Sequence of chain 1.A:
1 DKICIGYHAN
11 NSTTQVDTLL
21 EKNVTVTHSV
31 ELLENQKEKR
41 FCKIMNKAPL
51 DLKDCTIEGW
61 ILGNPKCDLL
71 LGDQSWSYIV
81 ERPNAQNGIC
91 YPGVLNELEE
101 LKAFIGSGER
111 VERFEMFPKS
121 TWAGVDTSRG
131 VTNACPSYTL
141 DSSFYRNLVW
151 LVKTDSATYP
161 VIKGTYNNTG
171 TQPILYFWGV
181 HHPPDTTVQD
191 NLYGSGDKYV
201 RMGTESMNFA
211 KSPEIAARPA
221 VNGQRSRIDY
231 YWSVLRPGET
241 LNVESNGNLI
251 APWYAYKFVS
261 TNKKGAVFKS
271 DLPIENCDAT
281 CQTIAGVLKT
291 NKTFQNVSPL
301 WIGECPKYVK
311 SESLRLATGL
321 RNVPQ

Binding-site contacts:
Ligand atom C7 contacts residue ASN167 of chain 1.A at 3.2 Å.
Ligand atom C7 contacts residue THR240 of chain 1.A at 3.8 Å.
Ligand atom C5 contacts residue ASN167 of chain 1.A at 3.7 Å.
Ligand atom C3 contacts residue ASN167 of chain 1.A at 3.8 Å.
Ligand atom O7 contacts residue THR240 of chain 1.A at 4.2 Å.
Ligand atom O5 contacts residue THR169 of chain 1.A at 3.9 Å.
Ligand atom C2 contacts residue ASN167 of chain 1.A at 2.6 Å.
Ligand atom N2 contacts residue ASN167 of chain 1.A at 3.1 Å (h-bond).
Ligand atom C8 contacts residue ASN167 of chain 1.A at 4.5 Å.
Ligand atom C1 contacts residue ASN167 of chain 1.A at 1.4 Å.
Ligand atom C4 contacts residue ASN167 of chain 1.A at 4.3 Å.
Ligand atom O5 contacts residue ASN167 of chain 1.A at 2.3 Å (h-bond).
Ligand atom C8 contacts residue THR240 of chain 1.A at 3.5 Å.
Ligand atom O7 contacts residue ASN167 of chain 1.A at 2.8 Å (h-bond).
Ligand atom N2 contacts residue THR240 of chain 1.A at 4.1 Å.

This protein binds this small molecule.
Small molecule (SMILES): CC(=O)N[C@H]1[C@H](O[C@H]2[C@H](O)[C@@H](NC(C)=O)CO[C@@H]2CO)O[C@H](CO)[C@@H](O)[C@@H]1O